This protein binds this small molecule.
Small molecule (SMILES): O=c1ccn([C@@H]2O[C@H](CO[P](=O)(O)O[C@H]3[C@@H](O)[C@H](n4ccc(=O)[nH]c4=O)O[C@@H]3CO[P](=O)(O)O[C@H]3[C@@H](O)[C@H](n4ccc(=O)[nH]c4=O)O[C@@H]3CO[P](=O)(O)O[C@H]3[C@@H](O)[C@H](n4ccc(=O)[nH]c4=O)O[C@@H]3COP(=O)=O)[C@@H](O)[C@H]2O)c(=O)[nH]1

Sequence of chain 55.A:
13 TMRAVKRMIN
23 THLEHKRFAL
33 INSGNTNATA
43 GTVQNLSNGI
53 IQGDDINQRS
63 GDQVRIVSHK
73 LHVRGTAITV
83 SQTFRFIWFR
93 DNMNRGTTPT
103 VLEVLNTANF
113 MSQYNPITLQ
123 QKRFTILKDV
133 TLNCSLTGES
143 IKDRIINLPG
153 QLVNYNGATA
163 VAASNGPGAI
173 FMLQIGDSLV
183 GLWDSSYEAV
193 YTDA

Binding-site contacts:
Ligand atom C1' contacts residue ARG19 of chain 55.A at 4.3 Å.
Ligand atom O5' contacts residue ARG15 of chain 55.A at 3.6 Å.
Ligand atom C5' contacts residue ARG15 of chain 55.A at 2.5 Å.
Ligand atom O4 contacts residue A1 of chain 55.B at 3.0 Å (h-bond).
Ligand atom C2 contacts residue A3 of chain 55.B at 3.5 Å.
Ligand atom C4 contacts residue A1 of chain 55.B at 3.4 Å.
Ligand atom N3 contacts residue A3 of chain 55.B at 2.8 Å (h-bond).
Ligand atom OP2 contacts residue ALA16 of chain 55.A at 4.1 Å.
Ligand atom OP1 contacts residue ARG19 of chain 55.A at 4.1 Å.
Ligand atom N3 contacts residue A1 of chain 55.B at 2.7 Å (h-bond).
Ligand atom OP1 contacts residue MET14 of chain 55.A at 3.8 Å.
Ligand atom N1 contacts residue ARG19 of chain 55.A at 3.9 Å.
Ligand atom P contacts residue ARG19 of chain 55.A at 2.8 Å.
Ligand atom C6 contacts residue ARG19 of chain 55.A at 2.7 Å.
Ligand atom O3' contacts residue ARG19 of chain 55.A at 3.6 Å (salt-bridge).
Ligand atom C5 contacts residue ARG19 of chain 55.A at 2.9 Å.
Ligand atom C5' contacts residue ARG19 of chain 55.A at 3.2 Å.
Ligand atom C2 contacts residue A1 of chain 55.B at 3.1 Å.
Ligand atom O2 contacts residue A2 of chain 55.B at 3.7 Å.
Ligand atom C4' contacts residue ARG15 of chain 55.A at 3.3 Å.
Ligand atom O2 contacts residue A3 of chain 55.B at 3.2 Å.
Ligand atom OP1 contacts residue LYS18 of chain 55.A at 3.7 Å.
Ligand atom C4' contacts residue ARG19 of chain 55.A at 3.7 Å.
Ligand atom O4 contacts residue A3 of chain 55.B at 2.8 Å (h-bond).
Ligand atom P contacts residue ARG15 of chain 55.A at 3.1 Å.
Ligand atom OP2 contacts residue ARG15 of chain 55.A at 2.5 Å.
Ligand atom C3' contacts residue ARG15 of chain 55.A at 3.8 Å.
Ligand atom C2 contacts residue A2 of chain 55.B at 3.9 Å.
Ligand atom O2 contacts residue A1 of chain 55.B at 2.7 Å (h-bond).
Ligand atom O3' contacts residue ARG15 of chain 55.A at 3.1 Å (salt-bridge).
Ligand atom C4 contacts residue A3 of chain 55.B at 3.6 Å.
Ligand atom OP2 contacts residue ARG19 of chain 55.A at 2.1 Å (salt-bridge).
Ligand atom C2' contacts residue ARG19 of chain 55.A at 3.6 Å.
Ligand atom N3 contacts residue A2 of chain 55.B at 3.7 Å.
Ligand atom C4 contacts residue ARG19 of chain 55.A at 3.9 Å.
Ligand atom O4' contacts residue ARG19 of chain 55.A at 3.9 Å.
Ligand atom C3' contacts residue ARG19 of chain 55.A at 3.4 Å.
Ligand atom O5' contacts residue ARG19 of chain 55.A at 2.1 Å (salt-bridge).
Ligand atom N1 contacts residue A3 of chain 55.B at 4.3 Å.
Ligand atom OP1 contacts residue ARG15 of chain 55.A at 2.5 Å.